Binding-site contacts:
Ligand atom C4 contacts residue ASN888 of chain 1.C at 4.2 Å.
Ligand atom O5 contacts residue ASN888 of chain 1.C at 2.4 Å (h-bond).
Ligand atom C7 contacts residue ASN888 of chain 1.C at 3.4 Å.
Ligand atom C2 contacts residue ASN888 of chain 1.C at 2.5 Å.
Ligand atom C5 contacts residue ASN888 of chain 1.C at 3.7 Å.
Ligand atom C1 contacts residue ASN888 of chain 1.C at 1.4 Å.
Ligand atom C3 contacts residue ASN888 of chain 1.C at 3.8 Å.
Ligand atom N2 contacts residue ASN888 of chain 1.C at 2.9 Å (h-bond).
Ligand atom O7 contacts residue ASN888 of chain 1.C at 3.4 Å (h-bond).
Ligand atom C8 contacts residue ASN888 of chain 1.C at 4.1 Å.

A small-molecule ligand and the protein it binds are described below.
Small molecule (SMILES): CC(=O)N[C@@H]1[C@@H](O)[C@H](O)[C@@H](CO)O[C@H]1O

Sequence of chain 1.C:
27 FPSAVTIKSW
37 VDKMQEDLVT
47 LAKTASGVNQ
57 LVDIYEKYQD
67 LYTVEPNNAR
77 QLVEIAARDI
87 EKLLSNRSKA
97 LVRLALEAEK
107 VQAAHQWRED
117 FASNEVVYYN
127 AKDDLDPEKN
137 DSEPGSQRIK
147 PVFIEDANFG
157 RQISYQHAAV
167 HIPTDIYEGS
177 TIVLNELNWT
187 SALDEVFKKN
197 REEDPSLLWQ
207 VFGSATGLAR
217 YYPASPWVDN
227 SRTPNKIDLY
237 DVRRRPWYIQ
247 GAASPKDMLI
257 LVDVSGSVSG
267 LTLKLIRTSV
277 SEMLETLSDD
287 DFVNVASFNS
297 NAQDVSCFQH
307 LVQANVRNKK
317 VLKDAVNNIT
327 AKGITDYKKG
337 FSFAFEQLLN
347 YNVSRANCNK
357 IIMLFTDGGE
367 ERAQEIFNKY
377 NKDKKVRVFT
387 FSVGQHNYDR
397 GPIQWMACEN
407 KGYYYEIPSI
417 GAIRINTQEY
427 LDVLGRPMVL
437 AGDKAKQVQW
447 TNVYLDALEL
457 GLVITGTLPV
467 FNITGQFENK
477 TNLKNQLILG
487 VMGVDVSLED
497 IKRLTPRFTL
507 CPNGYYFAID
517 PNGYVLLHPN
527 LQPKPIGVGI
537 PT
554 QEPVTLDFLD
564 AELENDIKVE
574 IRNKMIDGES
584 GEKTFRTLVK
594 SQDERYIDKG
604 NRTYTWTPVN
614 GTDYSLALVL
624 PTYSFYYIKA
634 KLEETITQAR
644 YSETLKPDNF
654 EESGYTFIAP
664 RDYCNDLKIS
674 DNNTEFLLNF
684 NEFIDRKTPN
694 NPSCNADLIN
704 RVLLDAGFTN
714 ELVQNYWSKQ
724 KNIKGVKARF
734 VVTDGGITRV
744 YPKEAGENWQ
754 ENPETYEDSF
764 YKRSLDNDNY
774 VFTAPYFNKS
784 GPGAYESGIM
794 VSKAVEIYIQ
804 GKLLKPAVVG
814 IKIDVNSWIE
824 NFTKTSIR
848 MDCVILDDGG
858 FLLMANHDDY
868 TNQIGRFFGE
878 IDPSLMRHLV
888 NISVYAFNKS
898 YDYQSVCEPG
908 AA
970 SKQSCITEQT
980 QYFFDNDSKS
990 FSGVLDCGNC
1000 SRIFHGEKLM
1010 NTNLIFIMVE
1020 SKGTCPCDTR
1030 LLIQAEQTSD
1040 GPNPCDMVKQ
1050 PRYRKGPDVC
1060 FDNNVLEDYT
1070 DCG